Binding-site contacts:
Ligand atom C11 contacts residue ILE25 of chain 1.E at 3.6 Å (hydrophobic).
Ligand atom C12 contacts residue ILE25 of chain 1.E at 3.9 Å (hydrophobic).
Ligand atom C4 contacts residue LEU158 of chain 1.E at 3.6 Å (hydrophobic).
Ligand atom N1 contacts residue MET108 of chain 1.E at 3.1 Å (h-bond).
Ligand atom C5 contacts residue ALA46 of chain 1.E at 3.8 Å (hydrophobic).
Ligand atom C10 contacts residue ARG628 of chain 1.D at 3.5 Å.
Ligand atom C8 contacts residue MET108 of chain 1.E at 3.7 Å (hydrophobic).
Ligand atom C15 contacts residue ARG628 of chain 1.D at 3.7 Å.
Ligand atom C14 contacts residue ILE25 of chain 1.E at 3.5 Å (hydrophobic).
Ligand atom O2 contacts residue ILE25 of chain 1.E at 3.4 Å.
Ligand atom C13 contacts residue ILE25 of chain 1.E at 3.5 Å (hydrophobic).
Ligand atom C15 contacts residue ILE25 of chain 1.E at 3.9 Å (hydrophobic).
Ligand atom C18 contacts residue ASP109 of chain 1.E at 3.4 Å.
Ligand atom C16 contacts residue ARG628 of chain 1.D at 3.9 Å.
Ligand atom C4 contacts residue ALA46 of chain 1.E at 3.8 Å (hydrophobic).
Ligand atom C11 contacts residue ARG628 of chain 1.D at 3.6 Å.
Ligand atom C9 contacts residue MET108 of chain 1.E at 3.6 Å (hydrophobic).
Ligand atom C16 contacts residue ARG647 of chain 1.D at 3.5 Å.
Ligand atom C5 contacts residue GLU106 of chain 1.E at 3.2 Å.
Ligand atom C7 contacts residue MET108 of chain 1.E at 3.8 Å (hydrophobic).
Ligand atom C18 contacts residue HIS110 of chain 1.E at 3.5 Å.
Ligand atom C3 contacts residue LEU158 of chain 1.E at 4.0 Å (hydrophobic).
Ligand atom C12 contacts residue ARG628 of chain 1.D at 3.9 Å.
Ligand atom O1 contacts residue TYR107 of chain 1.E at 2.6 Å (h-bond).
Ligand atom N3 contacts residue MET108 of chain 1.E at 3.0 Å (h-bond).
Ligand atom N3 contacts residue TYR107 of chain 1.E at 3.8 Å.
Ligand atom N2 contacts residue ILE25 of chain 1.E at 4.0 Å.
Ligand atom O1 contacts residue ILE25 of chain 1.E at 3.3 Å.
Ligand atom C18 contacts residue ASP111 of chain 1.E at 3.6 Å.
Ligand atom C15 contacts residue ARG647 of chain 1.D at 3.7 Å.
Ligand atom C5 contacts residue LEU158 of chain 1.E at 3.7 Å (hydrophobic).
Ligand atom C18 contacts residue ARG628 of chain 1.D at 3.6 Å.
Ligand atom C9 contacts residue ASP109 of chain 1.E at 3.8 Å.
Ligand atom C18 contacts residue MET108 of chain 1.E at 3.6 Å (hydrophobic).
Ligand atom N1 contacts residue LEU158 of chain 1.E at 3.8 Å.
Ligand atom C5 contacts residue PHE105 of chain 1.E at 3.9 Å (hydrophobic).
Ligand atom C13 contacts residue TYR107 of chain 1.E at 3.8 Å (hydrophobic).
Ligand atom C6 contacts residue PHE105 of chain 1.E at 3.3 Å (hydrophobic).
Ligand atom C2 contacts residue VAL33 of chain 1.E at 4.0 Å (hydrophobic).
Ligand atom C14 contacts residue ARG628 of chain 1.D at 3.6 Å.

Sequence of chain 1.D:
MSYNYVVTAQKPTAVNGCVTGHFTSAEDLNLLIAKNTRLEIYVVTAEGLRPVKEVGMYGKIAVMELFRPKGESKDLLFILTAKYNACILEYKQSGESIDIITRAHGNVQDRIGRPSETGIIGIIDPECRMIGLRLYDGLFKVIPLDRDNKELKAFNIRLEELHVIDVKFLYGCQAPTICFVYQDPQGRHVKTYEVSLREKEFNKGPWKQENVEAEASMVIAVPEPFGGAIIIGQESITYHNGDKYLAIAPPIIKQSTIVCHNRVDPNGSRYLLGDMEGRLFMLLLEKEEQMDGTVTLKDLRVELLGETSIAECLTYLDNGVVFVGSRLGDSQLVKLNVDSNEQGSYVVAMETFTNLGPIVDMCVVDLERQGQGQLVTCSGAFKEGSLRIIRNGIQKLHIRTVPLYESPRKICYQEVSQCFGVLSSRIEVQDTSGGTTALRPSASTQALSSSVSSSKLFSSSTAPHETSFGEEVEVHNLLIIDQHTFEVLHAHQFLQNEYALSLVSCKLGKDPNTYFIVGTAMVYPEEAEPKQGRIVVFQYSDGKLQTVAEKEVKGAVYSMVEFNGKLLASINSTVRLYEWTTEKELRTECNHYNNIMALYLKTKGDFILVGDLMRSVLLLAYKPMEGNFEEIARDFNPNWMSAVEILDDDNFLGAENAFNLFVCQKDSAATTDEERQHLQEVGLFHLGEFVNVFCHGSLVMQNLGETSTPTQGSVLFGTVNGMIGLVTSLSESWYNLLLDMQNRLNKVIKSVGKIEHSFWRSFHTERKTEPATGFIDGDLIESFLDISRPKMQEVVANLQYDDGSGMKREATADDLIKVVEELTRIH

A protein and the small-molecule ligand that binds it are described below.
Small molecule (SMILES): C[C@H](C(=O)Nc1nc2ccccc2[nH]1)N1Cc2ccccc2C1=O

Sequence of chain 1.E:
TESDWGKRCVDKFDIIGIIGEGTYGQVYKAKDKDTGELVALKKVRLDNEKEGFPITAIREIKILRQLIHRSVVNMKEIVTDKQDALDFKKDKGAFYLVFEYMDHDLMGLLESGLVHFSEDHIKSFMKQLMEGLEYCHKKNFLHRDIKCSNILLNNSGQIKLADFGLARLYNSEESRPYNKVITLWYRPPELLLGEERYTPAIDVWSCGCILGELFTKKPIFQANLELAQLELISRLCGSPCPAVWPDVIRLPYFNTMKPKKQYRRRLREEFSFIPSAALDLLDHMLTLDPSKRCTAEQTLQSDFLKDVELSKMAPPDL